This small molecule binds to this protein.
Small molecule (SMILES): CC(=O)N[C@@H]1[C@@H](O)[C@H](O)[C@@H](CO)O[C@H]1O

Sequence of chain 1.F:
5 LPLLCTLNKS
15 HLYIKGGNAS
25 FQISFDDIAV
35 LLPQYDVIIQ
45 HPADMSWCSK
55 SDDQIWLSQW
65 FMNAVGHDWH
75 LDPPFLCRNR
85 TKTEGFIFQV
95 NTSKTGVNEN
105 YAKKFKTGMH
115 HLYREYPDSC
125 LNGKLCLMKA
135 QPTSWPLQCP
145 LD

Binding-site contacts:
Ligand atom C8 contacts residue ASN22 of chain 1.F at 3.1 Å.
Ligand atom C8 contacts residue SER24 of chain 1.F at 3.8 Å.
Ligand atom C3 contacts residue ASN22 of chain 1.F at 3.8 Å.
Ligand atom C1 contacts residue ASN22 of chain 1.F at 1.4 Å.
Ligand atom C8 contacts residue ALA23 of chain 1.F at 4.2 Å (hydrophobic).
Ligand atom O5 contacts residue ASN22 of chain 1.F at 2.3 Å (h-bond).
Ligand atom C2 contacts residue ASN22 of chain 1.F at 2.5 Å.
Ligand atom O7 contacts residue GLY21 of chain 1.F at 4.2 Å.
Ligand atom C7 contacts residue ASN22 of chain 1.F at 3.1 Å.
Ligand atom O7 contacts residue ASN22 of chain 1.F at 3.3 Å (h-bond).
Ligand atom C4 contacts residue ASN22 of chain 1.F at 4.2 Å.
Ligand atom C5 contacts residue ASN22 of chain 1.F at 3.6 Å.
Ligand atom C7 contacts residue ALA23 of chain 1.F at 4.5 Å (hydrophobic).
Ligand atom N2 contacts residue ASN22 of chain 1.F at 3.0 Å (h-bond).
Ligand atom O7 contacts residue ALA23 of chain 1.F at 4.3 Å.